This protein binds this small molecule.
Small molecule (SMILES): O=c1c(O)c(-c2ccc(O)c(O)c2)oc2cc(O)cc(O)c12

Sequence of chain 1.B:
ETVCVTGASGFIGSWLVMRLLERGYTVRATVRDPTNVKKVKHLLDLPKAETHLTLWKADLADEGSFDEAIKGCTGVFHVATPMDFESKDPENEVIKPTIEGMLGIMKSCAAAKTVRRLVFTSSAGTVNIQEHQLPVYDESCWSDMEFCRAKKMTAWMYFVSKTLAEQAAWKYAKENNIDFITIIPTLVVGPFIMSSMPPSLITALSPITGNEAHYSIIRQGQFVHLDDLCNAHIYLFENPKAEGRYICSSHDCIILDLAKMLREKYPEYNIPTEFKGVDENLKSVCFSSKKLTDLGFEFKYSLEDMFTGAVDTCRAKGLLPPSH

Binding-site contacts:
Ligand atom C18 contacts residue ALA129 of chain 1.B at 3.1 Å (hydrophobic).
Ligand atom O12 contacts residue LEU192 of chain 1.B at 3.6 Å.
Ligand atom C4 contacts residue QUE1 of chain 1.K at 3.6 Å.
Ligand atom C9 contacts residue QUE1 of chain 1.K at 3.4 Å.
Ligand atom C17 contacts residue ALA129 of chain 1.B at 3.4 Å (hydrophobic).
Ligand atom O27 contacts residue SER128 of chain 1.B at 2.9 Å (h-bond).
Ligand atom C1 contacts residue QUE1 of chain 1.K at 3.4 Å.
Ligand atom C16 contacts residue GLN227 of chain 1.B at 3.1 Å.
Ligand atom O12 contacts residue QUE1 of chain 1.K at 3.6 Å.
Ligand atom C9 contacts residue NAP1 of chain 1.I at 3.4 Å.
Ligand atom C2 contacts residue QUE1 of chain 1.K at 3.3 Å.
Ligand atom O27 contacts residue QUE1 of chain 1.K at 3.0 Å (h-bond).
Ligand atom C19 contacts residue QUE1 of chain 1.K at 3.5 Å.
Ligand atom O29 contacts residue PRO204 of chain 1.B at 2.8 Å (h-bond).
Ligand atom C14 contacts residue ALA129 of chain 1.B at 3.4 Å (hydrophobic).
Ligand atom C19 contacts residue GLY130 of chain 1.B at 3.6 Å.
Ligand atom O29 contacts residue THR208 of chain 1.B at 2.5 Å (h-bond).
Ligand atom C6 contacts residue THR208 of chain 1.B at 3.5 Å.
Ligand atom O27 contacts residue NAP1 of chain 1.I at 3.5 Å.
Ligand atom C11 contacts residue QUE1 of chain 1.K at 3.4 Å.
Ligand atom C17 contacts residue GLN227 of chain 1.B at 3.2 Å.
Ligand atom O23 contacts residue ASN133 of chain 1.B at 2.5 Å (h-bond).
Ligand atom O23 contacts residue GLY130 of chain 1.B at 3.3 Å (h-bond).
Ligand atom C4 contacts residue LEU192 of chain 1.B at 3.6 Å (hydrophobic).
Ligand atom O24 contacts residue GLN227 of chain 1.B at 2.5 Å (h-bond).
Ligand atom O29 contacts residue SER205 of chain 1.B at 3.5 Å.
Ligand atom O27 contacts residue ALA129 of chain 1.B at 3.0 Å (h-bond).
Ligand atom O23 contacts residue ALA129 of chain 1.B at 3.5 Å.
Ligand atom C3 contacts residue QUE1 of chain 1.K at 3.5 Å.
Ligand atom O13 contacts residue QUE1 of chain 1.K at 3.3 Å.
Ligand atom C15 contacts residue ALA129 of chain 1.B at 3.6 Å (hydrophobic).
Ligand atom O24 contacts residue ASN133 of chain 1.B at 3.1 Å (h-bond).
Ligand atom C16 contacts residue ALA129 of chain 1.B at 3.6 Å (hydrophobic).
Ligand atom O12 contacts residue ILE222 of chain 1.B at 3.5 Å.
Ligand atom C10 contacts residue QUE1 of chain 1.K at 3.2 Å.
Ligand atom C19 contacts residue ALA129 of chain 1.B at 3.1 Å (hydrophobic).
Ligand atom O13 contacts residue NAP1 of chain 1.I at 3.2 Å.
Ligand atom O30 contacts residue QUE1 of chain 1.K at 3.3 Å (h-bond).
Ligand atom C5 contacts residue LEU192 of chain 1.B at 3.4 Å (hydrophobic).
Ligand atom C18 contacts residue ASN133 of chain 1.B at 3.5 Å.